Binding-site contacts:
Ligand atom O contacts residue TRP152 of chain 1.E at 2.8 Å (h-bond).
Ligand atom NH1 contacts residue GLY76 of chain 1.E at 3.1 Å (h-bond).
Ligand atom O contacts residue TRP68 of chain 1.E at 3.1 Å.
Ligand atom CG contacts residue SER117 of chain 1.E at 3.1 Å.
Ligand atom NH1 contacts residue GLY34 of chain 1.E at 2.5 Å (h-bond).
Ligand atom NH1 contacts residue GLU149 of chain 1.E at 2.9 Å (salt-bridge).
Ligand atom O contacts residue ASN198 of chain 1.E at 3.1 Å (h-bond).
Ligand atom N contacts residue ASN198 of chain 1.E at 3.0 Å (h-bond).
Ligand atom CZ contacts residue SER75 of chain 1.E at 3.0 Å.
Ligand atom NH2 contacts residue SER201 of chain 1.E at 2.8 Å (h-bond).
Ligand atom O contacts residue ASN114 of chain 1.E at 3.0 Å (h-bond).
Ligand atom NH2 contacts residue SER159 of chain 1.E at 2.5 Å (h-bond).
Ligand atom NH2 contacts residue ASN162 of chain 1.E at 3.0 Å (h-bond).
Ligand atom CB contacts residue ARG9 of chain 1.H at 3.0 Å.
Ligand atom NE contacts residue SER159 of chain 1.E at 2.8 Å (h-bond).
Ligand atom CG contacts residue SER201 of chain 1.E at 2.9 Å.
Ligand atom NE contacts residue SER117 of chain 1.E at 2.5 Å (h-bond).
Ligand atom NH1 contacts residue TRP194 of chain 1.E at 2.9 Å.
Ligand atom CD contacts residue SER201 of chain 1.E at 3.2 Å.
Ligand atom O contacts residue TRP110 of chain 1.E at 2.7 Å (h-bond).
Ligand atom O contacts residue ASN156 of chain 1.E at 3.1 Å (h-bond).
Ligand atom NH1 contacts residue GLU145 of chain 1.F at 3.1 Å (salt-bridge).
Ligand atom CG contacts residue ASN72 of chain 1.E at 3.0 Å.
Ligand atom NH2 contacts residue ASN36 of chain 1.E at 2.8 Å (h-bond).
Ligand atom NE contacts residue SER201 of chain 1.E at 2.6 Å (h-bond).
Ligand atom CD contacts residue SER117 of chain 1.E at 3.0 Å.
Ligand atom NH2 contacts residue SER117 of chain 1.E at 2.9 Å (h-bond).
Ligand atom NE contacts residue GLU107 of chain 1.E at 2.6 Å (salt-bridge).
Ligand atom NH1 contacts residue TRP152 of chain 1.E at 3.1 Å.
Ligand atom NH1 contacts residue GLU103 of chain 1.F at 2.6 Å (salt-bridge).
Ligand atom NH2 contacts residue ASN120 of chain 1.E at 3.1 Å (h-bond).
Ligand atom N contacts residue ASN114 of chain 1.E at 2.8 Å (h-bond).
Ligand atom O contacts residue ASN72 of chain 1.E at 3.1 Å (h-bond).
Ligand atom NH2 contacts residue ASN78 of chain 1.E at 2.7 Å (h-bond).
Ligand atom CD contacts residue TRP68 of chain 1.F at 3.1 Å (hydrophobic).
Ligand atom NH1 contacts residue TRP110 of chain 1.E at 3.1 Å.
Ligand atom N contacts residue ASN156 of chain 1.E at 3.1 Å (h-bond).
Ligand atom NE contacts residue SER75 of chain 1.E at 3.0 Å (h-bond).
Ligand atom NH2 contacts residue GLU107 of chain 1.E at 2.6 Å (salt-bridge).
Ligand atom NH1 contacts residue ASN120 of chain 1.E at 2.9 Å (h-bond).

Sequence of chain 1.E:
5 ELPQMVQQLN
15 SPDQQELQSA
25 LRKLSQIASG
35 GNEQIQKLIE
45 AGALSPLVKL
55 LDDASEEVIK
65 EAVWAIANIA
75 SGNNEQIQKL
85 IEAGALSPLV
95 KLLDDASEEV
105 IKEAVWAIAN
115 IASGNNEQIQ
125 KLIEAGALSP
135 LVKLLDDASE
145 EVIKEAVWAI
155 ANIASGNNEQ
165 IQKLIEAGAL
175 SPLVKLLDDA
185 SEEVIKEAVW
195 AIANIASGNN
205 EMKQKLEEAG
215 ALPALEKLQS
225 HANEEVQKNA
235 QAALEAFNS

Sequence of chain 1.F:
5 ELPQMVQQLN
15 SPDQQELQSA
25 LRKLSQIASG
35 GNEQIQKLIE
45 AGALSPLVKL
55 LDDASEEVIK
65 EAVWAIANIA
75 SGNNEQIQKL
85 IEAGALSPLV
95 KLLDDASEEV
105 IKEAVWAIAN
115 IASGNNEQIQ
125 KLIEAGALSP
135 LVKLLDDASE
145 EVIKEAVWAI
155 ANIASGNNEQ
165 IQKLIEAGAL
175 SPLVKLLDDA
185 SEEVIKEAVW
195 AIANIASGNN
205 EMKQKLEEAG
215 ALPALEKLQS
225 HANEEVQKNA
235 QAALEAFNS

Sequence of chain 1.H:
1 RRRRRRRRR

A small-molecule ligand and the protein it binds are described below.
Small molecule (SMILES): NC(N)=NCCC[C@@H](C=O)NC(=O)[C@H](CCCN=C(N)N)NC(=O)[C@H](CCCN=C(N)N)NC(=O)[C@H](CCCN=C(N)N)NC(=O)[C@H](CCCN=C(N)N)NC(=O)[C@H](CCCN=C(N)N)NC(=O)[C@H](CCCN=C(N)N)NC(=O)[C@H](CCCN=C(N)N)NC(=O)[C@@H](N)CCCN=C(N)N